Binding-site contacts:
Ligand atom C7 contacts residue ASN751 of chain 1.A at 3.4 Å.
Ligand atom O7 contacts residue CYS750 of chain 1.A at 3.6 Å (h-bond).
Ligand atom O3 contacts residue ASN751 of chain 1.A at 4.5 Å.
Ligand atom C5 contacts residue ASN749 of chain 1.A at 4.4 Å.
Ligand atom C3 contacts residue ASN749 of chain 1.A at 4.4 Å.
Ligand atom C1 contacts residue ASN751 of chain 1.A at 1.4 Å.
Ligand atom C6 contacts residue ASN749 of chain 1.A at 4.2 Å.
Ligand atom C2 contacts residue ASN751 of chain 1.A at 2.4 Å.
Ligand atom O6 contacts residue LEU729 of chain 1.A at 4.4 Å.
Ligand atom C4 contacts residue ASN751 of chain 1.A at 3.3 Å.
Ligand atom C6 contacts residue ASN751 of chain 1.A at 3.3 Å.
Ligand atom C5 contacts residue ASN751 of chain 1.A at 3.1 Å.
Ligand atom O5 contacts residue ASN751 of chain 1.A at 2.5 Å (h-bond).
Ligand atom O4 contacts residue ASN749 of chain 1.A at 4.3 Å.
Ligand atom N2 contacts residue ASN751 of chain 1.A at 3.5 Å (h-bond).
Ligand atom O7 contacts residue ASN751 of chain 1.A at 3.0 Å (h-bond).
Ligand atom C3 contacts residue ASN751 of chain 1.A at 3.5 Å.
Ligand atom C6 contacts residue LEU729 of chain 1.A at 4.3 Å (hydrophobic).
Ligand atom C4 contacts residue ASN749 of chain 1.A at 3.6 Å.
Ligand atom C2 contacts residue ASN749 of chain 1.A at 4.4 Å.

The small molecule below binds the protein below.
Small molecule (SMILES): CC(=O)N[C@@H]1[C@@H](O)[C@H](O)[C@@H](CO)O[C@H]1O

Sequence of chain 1.A:
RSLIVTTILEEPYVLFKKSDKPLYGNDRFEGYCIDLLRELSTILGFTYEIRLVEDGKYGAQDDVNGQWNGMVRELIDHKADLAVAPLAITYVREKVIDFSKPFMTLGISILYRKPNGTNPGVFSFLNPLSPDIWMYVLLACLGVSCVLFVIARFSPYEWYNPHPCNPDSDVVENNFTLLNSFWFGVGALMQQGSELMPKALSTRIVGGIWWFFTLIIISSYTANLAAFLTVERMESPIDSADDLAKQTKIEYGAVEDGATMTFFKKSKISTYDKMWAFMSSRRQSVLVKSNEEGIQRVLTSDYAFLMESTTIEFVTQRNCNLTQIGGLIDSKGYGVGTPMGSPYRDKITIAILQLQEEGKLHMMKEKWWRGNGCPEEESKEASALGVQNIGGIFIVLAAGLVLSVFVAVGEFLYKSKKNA